Binding-site contacts:
Ligand atom CL1 contacts residue ASP103 of chain 1.A at 4.3 Å.
Ligand atom C7 contacts residue LEU41 of chain 1.A at 4.1 Å (hydrophobic).
Ligand atom O2' contacts residue LEU41 of chain 1.A at 2.8 Å (h-bond).
Ligand atom O3' contacts residue TYR39 of chain 1.A at 4.2 Å.
Ligand atom C5 contacts residue GLN36 of chain 1.A at 4.2 Å.
Ligand atom CL1 contacts residue ILE69 of chain 1.A at 3.6 Å.
Ligand atom CL1 contacts residue VAL67 of chain 1.A at 3.8 Å.
Ligand atom CL1 contacts residue ALA110 of chain 1.A at 2.7 Å.
Ligand atom O3' contacts residue GLN40 of chain 1.A at 3.1 Å.
Ligand atom CL2 contacts residue VAL101 of chain 1.A at 3.2 Å.
Ligand atom C3 contacts residue ILE69 of chain 1.A at 4.0 Å (hydrophobic).
Ligand atom C2 contacts residue ILE69 of chain 1.A at 3.6 Å (hydrophobic).
Ligand atom C2 contacts residue PRO104 of chain 1.A at 3.2 Å (hydrophobic).
Ligand atom C3 contacts residue ALA110 of chain 1.A at 4.4 Å (hydrophobic).
Ligand atom C5 contacts residue TYR39 of chain 1.A at 3.9 Å (hydrophobic).
Ligand atom C7 contacts residue ASP103 of chain 1.A at 4.0 Å.
Ligand atom C2 contacts residue ASP103 of chain 1.A at 3.3 Å.
Ligand atom C3 contacts residue PRO104 of chain 1.A at 3.8 Å (hydrophobic).
Ligand atom C3 contacts residue ASP103 of chain 1.A at 4.2 Å.
Ligand atom C7 contacts residue PRO104 of chain 1.A at 3.3 Å (hydrophobic).
Ligand atom O2' contacts residue TYR39 of chain 1.A at 4.4 Å.
Ligand atom C1 contacts residue PRO104 of chain 1.A at 3.8 Å (hydrophobic).
Ligand atom C2 contacts residue LEU41 of chain 1.A at 4.1 Å (hydrophobic).
Ligand atom C4 contacts residue LEU41 of chain 1.A at 4.0 Å (hydrophobic).
Ligand atom CL2 contacts residue TYR39 of chain 1.A at 3.7 Å.
Ligand atom CL1 contacts residue VAL101 of chain 1.A at 4.0 Å.
Ligand atom O2' contacts residue GLN40 of chain 1.A at 3.4 Å.
Ligand atom C1' contacts residue TYR39 of chain 1.A at 4.0 Å (hydrophobic).
Ligand atom CL2 contacts residue VAL67 of chain 1.A at 4.4 Å.
Ligand atom N2 contacts residue PRO104 of chain 1.A at 3.6 Å.
Ligand atom C6 contacts residue LEU41 of chain 1.A at 4.1 Å (hydrophobic).
Ligand atom C4 contacts residue PRO104 of chain 1.A at 4.3 Å (hydrophobic).
Ligand atom N1 contacts residue PRO104 of chain 1.A at 3.9 Å.
Ligand atom C6 contacts residue PRO104 of chain 1.A at 3.7 Å (hydrophobic).
Ligand atom C2' contacts residue LEU41 of chain 1.A at 4.2 Å (hydrophobic).
Ligand atom CL2 contacts residue GLN36 of chain 1.A at 4.0 Å.
Ligand atom N2 contacts residue ASP103 of chain 1.A at 4.1 Å.
Ligand atom C5 contacts residue PRO104 of chain 1.A at 4.3 Å (hydrophobic).
Ligand atom C3 contacts residue LEU41 of chain 1.A at 4.3 Å (hydrophobic).
Ligand atom C5 contacts residue LEU41 of chain 1.A at 4.1 Å (hydrophobic).

Sequence of chain 1.A:
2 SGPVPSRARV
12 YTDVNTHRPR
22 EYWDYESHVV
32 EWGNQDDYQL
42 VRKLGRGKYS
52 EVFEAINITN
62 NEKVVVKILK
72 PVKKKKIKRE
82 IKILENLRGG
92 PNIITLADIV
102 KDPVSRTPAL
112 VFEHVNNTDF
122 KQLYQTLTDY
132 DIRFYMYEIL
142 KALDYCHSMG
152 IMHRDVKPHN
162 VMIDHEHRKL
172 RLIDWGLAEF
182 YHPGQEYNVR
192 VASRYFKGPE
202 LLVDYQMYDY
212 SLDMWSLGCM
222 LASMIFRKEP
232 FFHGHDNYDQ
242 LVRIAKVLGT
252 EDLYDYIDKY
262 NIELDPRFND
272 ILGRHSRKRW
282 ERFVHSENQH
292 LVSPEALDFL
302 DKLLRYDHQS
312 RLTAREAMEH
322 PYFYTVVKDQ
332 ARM

The small molecule below binds the protein below.
Small molecule (SMILES): OC[C@H]1O[C@@H](n2cnc3cc(Cl)c(Cl)cc32)[C@H](O)[C@@H]1O